Binding-site contacts:
Ligand atom O6 contacts residue ARG136 of chain 1.A at 4.1 Å.
Ligand atom C2 contacts residue GLU133 of chain 1.A at 4.5 Å.
Ligand atom C1 contacts residue VAL22 of chain 1.A at 4.3 Å (hydrophobic).
Ligand atom O6 contacts residue GLN132 of chain 1.A at 4.2 Å.
Ligand atom O7 contacts residue ASN19 of chain 1.A at 3.6 Å (h-bond).
Ligand atom C6 contacts residue VAL22 of chain 1.A at 4.0 Å (hydrophobic).
Ligand atom O7 contacts residue GLU133 of chain 1.A at 4.2 Å.
Ligand atom C7 contacts residue ASN19 of chain 1.A at 3.5 Å.
Ligand atom C5 contacts residue ASN19 of chain 1.A at 3.6 Å.
Ligand atom O5 contacts residue ARG136 of chain 1.A at 4.5 Å.
Ligand atom O6 contacts residue LEU129 of chain 1.A at 3.8 Å.
Ligand atom C1 contacts residue GLU133 of chain 1.A at 4.2 Å.
Ligand atom C5 contacts residue VAL22 of chain 1.A at 4.4 Å (hydrophobic).
Ligand atom C3 contacts residue ASN19 of chain 1.A at 3.8 Å.
Ligand atom O5 contacts residue GLU133 of chain 1.A at 4.2 Å.
Ligand atom N2 contacts residue ASN19 of chain 1.A at 2.9 Å (h-bond).
Ligand atom O5 contacts residue ASN19 of chain 1.A at 2.3 Å (h-bond).
Ligand atom O6 contacts residue VAL22 of chain 1.A at 4.3 Å.
Ligand atom C1 contacts residue ASN19 of chain 1.A at 1.4 Å.
Ligand atom C4 contacts residue ASN19 of chain 1.A at 4.2 Å.
Ligand atom C2 contacts residue ASN19 of chain 1.A at 2.5 Å.
Ligand atom O5 contacts residue VAL22 of chain 1.A at 3.5 Å.

A protein and the small-molecule ligand that binds it are described below.
Small molecule (SMILES): CC(=O)N[C@@H]1[C@@H](O)[C@H](O)[C@@H](CO)O[C@H]1O

Sequence of chain 1.A:
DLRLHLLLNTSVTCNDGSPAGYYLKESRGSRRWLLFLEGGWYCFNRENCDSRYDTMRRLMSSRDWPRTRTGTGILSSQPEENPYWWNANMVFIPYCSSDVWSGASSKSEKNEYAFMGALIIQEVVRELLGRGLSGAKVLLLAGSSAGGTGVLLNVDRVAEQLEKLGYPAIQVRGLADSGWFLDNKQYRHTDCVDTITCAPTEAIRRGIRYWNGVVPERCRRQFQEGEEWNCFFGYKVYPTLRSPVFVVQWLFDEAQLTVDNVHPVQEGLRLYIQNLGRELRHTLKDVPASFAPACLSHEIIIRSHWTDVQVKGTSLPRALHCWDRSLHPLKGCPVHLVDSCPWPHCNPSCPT